Binding-site contacts:
Ligand atom O8 contacts residue TRP147 of chain 3.A at 3.9 Å.
Ligand atom C9 contacts residue LEU188 of chain 3.A at 3.5 Å (hydrophobic).
Ligand atom O8 contacts residue TYR92 of chain 3.A at 3.5 Å (h-bond).
Ligand atom O9 contacts residue TRP147 of chain 3.A at 3.9 Å.
Ligand atom O9 contacts residue SER222 of chain 3.A at 3.4 Å (h-bond).
Ligand atom C11 contacts residue HIS149 of chain 3.A at 3.4 Å.
Ligand atom O10 contacts residue HIS149 of chain 3.A at 4.1 Å.
Ligand atom O4 contacts residue LYS139 of chain 3.A at 4.3 Å.
Ligand atom C7 contacts residue TRP147 of chain 3.A at 3.9 Å (hydrophobic).
Ligand atom O9 contacts residue TYR92 of chain 3.A at 2.5 Å (h-bond).
Ligand atom O1B contacts residue SER130 of chain 3.A at 3.6 Å.
Ligand atom C8 contacts residue TYR92 of chain 3.A at 4.2 Å (hydrophobic).
Ligand atom O4 contacts residue GLY219 of chain 3.A at 4.3 Å.
Ligand atom C9 contacts residue GLU184 of chain 3.A at 3.8 Å.
Ligand atom C1 contacts residue TYR131 of chain 3.A at 3.6 Å (hydrophobic).
Ligand atom O1A contacts residue TYR131 of chain 3.A at 4.0 Å.
Ligand atom C6 contacts residue GLU129 of chain 3.A at 4.2 Å.
Ligand atom C10 contacts residue GLU129 of chain 3.A at 3.6 Å.
Ligand atom O7 contacts residue LEU188 of chain 3.A at 3.1 Å.
Ligand atom C11 contacts residue TRP147 of chain 3.A at 4.2 Å (hydrophobic).
Ligand atom C1 contacts residue SER130 of chain 3.A at 3.9 Å.
Ligand atom C9 contacts residue TRP147 of chain 3.A at 3.6 Å (hydrophobic).
Ligand atom O1B contacts residue TYR131 of chain 3.A at 2.7 Å (h-bond).
Ligand atom C11 contacts residue GLU129 of chain 3.A at 3.3 Å.
Ligand atom C11 contacts residue GLY128 of chain 3.A at 3.5 Å.
Ligand atom C9 contacts residue HIS177 of chain 3.A at 3.9 Å.
Ligand atom C4 contacts residue GLU129 of chain 3.A at 4.0 Å.
Ligand atom O1A contacts residue LEU220 of chain 3.A at 3.7 Å.
Ligand atom C9 contacts residue TYR92 of chain 3.A at 3.6 Å (hydrophobic).
Ligand atom O10 contacts residue LEU188 of chain 3.A at 3.7 Å.
Ligand atom O1A contacts residue SER130 of chain 3.A at 3.4 Å (h-bond).
Ligand atom O9 contacts residue HIS177 of chain 3.A at 3.1 Å (h-bond).
Ligand atom C7 contacts residue LEU188 of chain 3.A at 3.9 Å (hydrophobic).
Ligand atom O8 contacts residue LEU220 of chain 3.A at 3.7 Å.
Ligand atom O9 contacts residue GLU184 of chain 3.A at 3.4 Å (salt-bridge).
Ligand atom N5 contacts residue GLU129 of chain 3.A at 2.9 Å (salt-bridge).
Ligand atom O4 contacts residue LEU220 of chain 3.A at 3.9 Å.
Ligand atom C10 contacts residue HIS149 of chain 3.A at 4.2 Å.
Ligand atom C5 contacts residue GLU129 of chain 3.A at 3.8 Å.
Ligand atom C8 contacts residue TRP147 of chain 3.A at 4.0 Å (hydrophobic).

A protein and the small-molecule ligand that binds it are described below.
Small molecule (SMILES): CC(=O)N[C@H]1[C@H]([C@H](O)[C@H](O)CO)O[C@@](OC[C@H]2OC[C@H](O)[C@@H](O)[C@H]2O)(C(=O)O)C[C@@H]1O

Sequence of chain 3.A:
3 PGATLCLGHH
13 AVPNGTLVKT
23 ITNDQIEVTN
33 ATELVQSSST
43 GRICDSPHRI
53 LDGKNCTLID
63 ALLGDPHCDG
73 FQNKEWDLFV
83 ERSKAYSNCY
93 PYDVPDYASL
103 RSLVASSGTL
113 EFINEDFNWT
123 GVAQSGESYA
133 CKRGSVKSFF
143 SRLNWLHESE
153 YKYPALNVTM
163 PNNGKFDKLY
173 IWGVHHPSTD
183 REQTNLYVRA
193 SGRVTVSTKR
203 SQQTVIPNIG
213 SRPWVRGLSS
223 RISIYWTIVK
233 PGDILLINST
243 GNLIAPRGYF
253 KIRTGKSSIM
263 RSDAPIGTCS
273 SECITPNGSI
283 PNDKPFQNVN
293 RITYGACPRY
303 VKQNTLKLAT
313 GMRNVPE